Binding-site contacts:
Ligand atom C7 contacts residue HIS146 of chain 3.A at 3.9 Å.
Ligand atom C10 contacts residue LEU45 of chain 2.A at 3.8 Å (hydrophobic).
Ligand atom C5 contacts residue GLU318 of chain 3.A at 3.8 Å.
Ligand atom C10 contacts residue PRO46 of chain 2.A at 4.0 Å (hydrophobic).
Ligand atom N1 contacts residue GLU318 of chain 3.A at 2.6 Å (salt-bridge).
Ligand atom C7 contacts residue PRO46 of chain 2.A at 4.2 Å (hydrophobic).
Ligand atom C9 contacts residue VAL44 of chain 2.A at 3.8 Å (hydrophobic).
Ligand atom BR contacts residue ASN149 of chain 3.A at 3.4 Å.
Ligand atom C5 contacts residue PRO46 of chain 2.A at 3.9 Å (hydrophobic).
Ligand atom N3 contacts residue ALA145 of chain 3.A at 4.0 Å.
Ligand atom BR contacts residue HIS146 of chain 3.A at 4.1 Å.
Ligand atom C4 contacts residue TYR347 of chain 2.A at 4.3 Å (hydrophobic).
Ligand atom C6 contacts residue HIS146 of chain 3.A at 4.4 Å.
Ligand atom C7 contacts residue TYR347 of chain 2.A at 3.8 Å (hydrophobic).
Ligand atom C11 contacts residue PRO46 of chain 2.A at 3.7 Å (hydrophobic).
Ligand atom C8 contacts residue GLY346 of chain 2.A at 3.2 Å.
Ligand atom C9 contacts residue LEU45 of chain 2.A at 4.3 Å (hydrophobic).
Ligand atom C2 contacts residue ALA145 of chain 3.A at 4.2 Å (hydrophobic).
Ligand atom C8 contacts residue PRO46 of chain 2.A at 4.4 Å (hydrophobic).
Ligand atom C8 contacts residue HIS146 of chain 3.A at 3.6 Å.
Ligand atom C8 contacts residue VAL44 of chain 2.A at 4.0 Å (hydrophobic).
Ligand atom N1 contacts residue ALA343 of chain 2.A at 4.0 Å.
Ligand atom C6 contacts residue PRO46 of chain 2.A at 3.8 Å (hydrophobic).
Ligand atom C2 contacts residue GLU318 of chain 3.A at 3.2 Å.
Ligand atom N1 contacts residue TYR347 of chain 2.A at 3.4 Å (h-bond).
Ligand atom C9 contacts residue HIS146 of chain 3.A at 4.1 Å.
Ligand atom BR contacts residue LEU45 of chain 2.A at 4.1 Å.
Ligand atom BR contacts residue SER42 of chain 2.A at 3.7 Å.
Ligand atom C4 contacts residue PRO46 of chain 2.A at 3.9 Å (hydrophobic).
Ligand atom C8 contacts residue SER42 of chain 2.A at 4.5 Å.
Ligand atom C5 contacts residue TYR347 of chain 2.A at 3.4 Å (hydrophobic).
Ligand atom BR contacts residue VAL44 of chain 2.A at 3.6 Å.
Ligand atom C7 contacts residue GLY346 of chain 2.A at 3.6 Å.
Ligand atom C2 contacts residue TYR347 of chain 2.A at 3.9 Å (hydrophobic).
Ligand atom C8 contacts residue TYR347 of chain 2.A at 3.9 Å (hydrophobic).
Ligand atom N3 contacts residue GLU318 of chain 3.A at 4.5 Å.
Ligand atom C9 contacts residue PRO46 of chain 2.A at 4.3 Å (hydrophobic).
Ligand atom C9 contacts residue GLY346 of chain 2.A at 4.2 Å.
Ligand atom C5 contacts residue ALA343 of chain 2.A at 4.0 Å (hydrophobic).
Ligand atom BR contacts residue GLY346 of chain 2.A at 4.4 Å.

This small molecule binds to this protein.
Small molecule (SMILES): Brc1ccc(-c2c[nH]cn2)cc1

Sequence of chain 3.A:
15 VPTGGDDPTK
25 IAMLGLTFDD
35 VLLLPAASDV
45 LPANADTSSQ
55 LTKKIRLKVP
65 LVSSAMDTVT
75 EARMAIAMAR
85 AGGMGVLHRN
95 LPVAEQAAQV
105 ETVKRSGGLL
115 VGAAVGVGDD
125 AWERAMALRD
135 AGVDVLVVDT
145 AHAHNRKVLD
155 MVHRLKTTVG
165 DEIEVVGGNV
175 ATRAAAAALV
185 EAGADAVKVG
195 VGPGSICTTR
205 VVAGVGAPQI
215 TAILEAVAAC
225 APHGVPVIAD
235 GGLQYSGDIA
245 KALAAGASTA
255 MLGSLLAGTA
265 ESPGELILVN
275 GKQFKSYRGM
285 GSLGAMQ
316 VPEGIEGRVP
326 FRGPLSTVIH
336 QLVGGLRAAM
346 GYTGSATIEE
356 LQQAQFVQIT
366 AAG

Sequence of chain 2.A:
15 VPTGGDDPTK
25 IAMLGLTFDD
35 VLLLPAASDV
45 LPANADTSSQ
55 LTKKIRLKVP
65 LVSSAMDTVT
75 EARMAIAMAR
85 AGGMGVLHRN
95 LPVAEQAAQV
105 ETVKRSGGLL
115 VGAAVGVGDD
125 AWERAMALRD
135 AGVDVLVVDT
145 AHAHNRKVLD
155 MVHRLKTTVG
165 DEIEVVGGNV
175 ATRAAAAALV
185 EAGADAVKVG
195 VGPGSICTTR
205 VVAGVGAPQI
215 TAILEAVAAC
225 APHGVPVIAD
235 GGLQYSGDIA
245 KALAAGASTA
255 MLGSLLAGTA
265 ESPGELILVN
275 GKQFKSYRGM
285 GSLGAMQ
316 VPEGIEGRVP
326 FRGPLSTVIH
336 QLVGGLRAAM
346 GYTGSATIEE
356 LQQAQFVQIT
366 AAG